Binding-site contacts:
Ligand atom O7 contacts residue GLU268 of chain 1.C at 3.6 Å.
Ligand atom C2 contacts residue ASN269 of chain 1.C at 2.5 Å.
Ligand atom C5 contacts residue ASN269 of chain 1.C at 3.6 Å.
Ligand atom C7 contacts residue GLU268 of chain 1.C at 4.3 Å.
Ligand atom C8 contacts residue ASN269 of chain 1.C at 4.2 Å.
Ligand atom N2 contacts residue ASN269 of chain 1.C at 2.8 Å (h-bond).
Ligand atom O7 contacts residue ASN269 of chain 1.C at 3.2 Å (h-bond).
Ligand atom C6 contacts residue ASN269 of chain 1.C at 4.4 Å.
Ligand atom C1 contacts residue ASN269 of chain 1.C at 1.4 Å.
Ligand atom C3 contacts residue ASN269 of chain 1.C at 3.8 Å.
Ligand atom O5 contacts residue ASN269 of chain 1.C at 2.5 Å (h-bond).
Ligand atom C4 contacts residue ASN269 of chain 1.C at 4.3 Å.
Ligand atom C7 contacts residue ASN269 of chain 1.C at 3.1 Å.

A protein and the small-molecule ligand that binds it are described below.
Small molecule (SMILES): CC(=O)N[C@H]1[C@H](O[C@H]2[C@H](O)[C@@H](NC(C)=O)CO[C@@H]2CO)O[C@H](CO)[C@@H](O)[C@@H]1O

Sequence of chain 1.C:
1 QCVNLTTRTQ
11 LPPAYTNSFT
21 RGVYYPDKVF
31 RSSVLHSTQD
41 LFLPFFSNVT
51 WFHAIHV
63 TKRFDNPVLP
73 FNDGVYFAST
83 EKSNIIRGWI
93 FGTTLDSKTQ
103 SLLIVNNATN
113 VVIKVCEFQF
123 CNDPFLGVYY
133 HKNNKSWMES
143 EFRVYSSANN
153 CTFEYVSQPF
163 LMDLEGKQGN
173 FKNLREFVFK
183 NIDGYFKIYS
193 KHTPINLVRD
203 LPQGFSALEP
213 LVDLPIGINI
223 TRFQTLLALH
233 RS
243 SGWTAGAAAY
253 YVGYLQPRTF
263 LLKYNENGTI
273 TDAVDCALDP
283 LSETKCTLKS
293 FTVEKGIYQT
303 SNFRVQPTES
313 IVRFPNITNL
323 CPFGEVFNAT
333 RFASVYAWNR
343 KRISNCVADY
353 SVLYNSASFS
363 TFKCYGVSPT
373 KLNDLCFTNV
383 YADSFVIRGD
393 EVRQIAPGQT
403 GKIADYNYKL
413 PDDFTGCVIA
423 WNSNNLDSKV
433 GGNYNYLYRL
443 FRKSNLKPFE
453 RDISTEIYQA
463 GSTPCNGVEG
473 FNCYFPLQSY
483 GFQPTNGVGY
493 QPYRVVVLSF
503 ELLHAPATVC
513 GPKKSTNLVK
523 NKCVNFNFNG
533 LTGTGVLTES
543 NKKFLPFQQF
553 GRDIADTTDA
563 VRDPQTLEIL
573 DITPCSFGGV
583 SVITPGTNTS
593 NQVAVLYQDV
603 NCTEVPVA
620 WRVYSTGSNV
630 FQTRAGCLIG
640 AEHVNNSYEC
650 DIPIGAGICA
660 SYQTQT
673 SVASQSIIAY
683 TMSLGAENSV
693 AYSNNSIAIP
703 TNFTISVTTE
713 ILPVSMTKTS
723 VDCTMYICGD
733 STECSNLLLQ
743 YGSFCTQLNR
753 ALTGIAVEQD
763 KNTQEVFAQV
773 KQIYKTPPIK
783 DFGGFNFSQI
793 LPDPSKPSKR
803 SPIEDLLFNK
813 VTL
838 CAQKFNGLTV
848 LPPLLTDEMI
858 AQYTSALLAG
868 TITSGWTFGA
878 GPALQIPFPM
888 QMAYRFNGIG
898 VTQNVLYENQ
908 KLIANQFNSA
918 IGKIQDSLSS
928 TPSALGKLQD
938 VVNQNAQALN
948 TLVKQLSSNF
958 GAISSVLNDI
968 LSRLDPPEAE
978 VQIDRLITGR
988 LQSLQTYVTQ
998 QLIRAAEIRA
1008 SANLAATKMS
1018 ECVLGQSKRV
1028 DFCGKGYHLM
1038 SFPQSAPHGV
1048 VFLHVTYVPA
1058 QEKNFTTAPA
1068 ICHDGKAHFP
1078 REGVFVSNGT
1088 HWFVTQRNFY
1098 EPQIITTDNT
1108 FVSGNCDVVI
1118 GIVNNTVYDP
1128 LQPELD